Binding-site contacts:
Ligand atom C11 contacts residue MET165 of chain 1.A at 3.6 Å (hydrophobic).
Ligand atom C15 contacts residue THR190 of chain 1.A at 3.5 Å.
Ligand atom C13 contacts residue ARG188 of chain 1.A at 3.8 Å.
Ligand atom O2 contacts residue THR190 of chain 1.A at 3.1 Å (h-bond).
Ligand atom C3 contacts residue GLU166 of chain 1.A at 3.6 Å.
Ligand atom O1 contacts residue ARG188 of chain 1.A at 3.2 Å (salt-bridge).
Ligand atom C9 contacts residue MET165 of chain 1.A at 3.7 Å (hydrophobic).
Ligand atom C14 contacts residue GLN192 of chain 1.A at 3.2 Å.
Ligand atom C10 contacts residue MET165 of chain 1.A at 3.5 Å (hydrophobic).
Ligand atom O1 contacts residue GLN189 of chain 1.A at 3.2 Å.
Ligand atom N contacts residue PHE140 of chain 1.A at 3.8 Å.
Ligand atom C contacts residue ASN142 of chain 1.A at 3.8 Å.
Ligand atom O contacts residue GLU166 of chain 1.A at 3.0 Å (salt-bridge).
Ligand atom N contacts residue SER144 of chain 1.A at 3.8 Å.
Ligand atom N2 contacts residue GLU166 of chain 1.A at 3.3 Å (salt-bridge).
Ligand atom C9 contacts residue HIS41 of chain 1.A at 3.6 Å.
Ligand atom N1 contacts residue CYS145 of chain 1.A at 3.6 Å (h-bond).
Ligand atom C11 contacts residue ARG188 of chain 1.A at 3.5 Å.
Ligand atom C14 contacts residue MET165 of chain 1.A at 3.6 Å (hydrophobic).
Ligand atom N contacts residue HIS163 of chain 1.A at 2.7 Å (h-bond).
Ligand atom C3 contacts residue PHE140 of chain 1.A at 3.3 Å (hydrophobic).
Ligand atom C4 contacts residue HIS163 of chain 1.A at 3.2 Å.
Ligand atom C2 contacts residue ASN142 of chain 1.A at 3.7 Å.
Ligand atom O contacts residue MET165 of chain 1.A at 3.4 Å.
Ligand atom C4 contacts residue GLU166 of chain 1.A at 3.7 Å.
Ligand atom C11 contacts residue MET49 of chain 1.A at 3.6 Å (hydrophobic).
Ligand atom C13 contacts residue GLU166 of chain 1.A at 3.6 Å.
Ligand atom C11 contacts residue ASP187 of chain 1.A at 3.8 Å.
Ligand atom O2 contacts residue PRO168 of chain 1.A at 3.1 Å.
Ligand atom C9 contacts residue MET49 of chain 1.A at 3.8 Å (hydrophobic).
Ligand atom C10 contacts residue MET49 of chain 1.A at 3.5 Å (hydrophobic).
Ligand atom N contacts residue GLU166 of chain 1.A at 3.7 Å.
Ligand atom C14 contacts residue ARG188 of chain 1.A at 3.2 Å.
Ligand atom C2 contacts residue GLU166 of chain 1.A at 3.6 Å.
Ligand atom C12 contacts residue ARG188 of chain 1.A at 3.8 Å.
Ligand atom C15 contacts residue GLU166 of chain 1.A at 3.9 Å.
Ligand atom C2 contacts residue LEU141 of chain 1.A at 3.5 Å (hydrophobic).
Ligand atom C4 contacts residue CYS145 of chain 1.A at 3.7 Å (hydrophobic).
Ligand atom C3 contacts residue LEU141 of chain 1.A at 3.6 Å (hydrophobic).
Ligand atom C9 contacts residue HIS164 of chain 1.A at 3.4 Å.

Sequence of chain 1.A:
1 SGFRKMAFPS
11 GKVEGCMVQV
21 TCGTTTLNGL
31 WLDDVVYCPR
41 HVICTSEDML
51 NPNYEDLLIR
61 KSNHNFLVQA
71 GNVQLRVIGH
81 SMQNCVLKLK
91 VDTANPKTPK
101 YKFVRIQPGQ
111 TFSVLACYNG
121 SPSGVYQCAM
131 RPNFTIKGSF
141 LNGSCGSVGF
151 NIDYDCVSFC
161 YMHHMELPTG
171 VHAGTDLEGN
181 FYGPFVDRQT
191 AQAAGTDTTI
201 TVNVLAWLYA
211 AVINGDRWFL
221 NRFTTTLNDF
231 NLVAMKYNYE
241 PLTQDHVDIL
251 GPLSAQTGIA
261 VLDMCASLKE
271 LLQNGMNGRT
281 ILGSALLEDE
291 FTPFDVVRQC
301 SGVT

The protein below binds the small molecule below.
Small molecule (SMILES): Cc1ccncc1NC(=O)Cc1cccc(O[C@@H]2CC(=O)N2)c1